Sequence of chain 2.C:
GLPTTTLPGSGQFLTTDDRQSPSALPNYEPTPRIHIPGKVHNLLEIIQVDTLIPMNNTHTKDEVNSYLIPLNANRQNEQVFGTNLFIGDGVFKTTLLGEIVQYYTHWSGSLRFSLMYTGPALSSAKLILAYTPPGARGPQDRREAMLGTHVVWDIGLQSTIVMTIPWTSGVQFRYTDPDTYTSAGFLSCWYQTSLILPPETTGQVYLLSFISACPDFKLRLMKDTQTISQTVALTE

Binding-site contacts:
Ligand atom C2C contacts residue TYR128 of chain 2.A at 3.2 Å (hydrophobic).
Ligand atom C1C contacts residue TYR197 of chain 2.A at 3.5 Å (hydrophobic).
Ligand atom F3 contacts residue MET151 of chain 2.A at 3.7 Å.
Ligand atom O1A contacts residue ALA24 of chain 2.C at 3.3 Å.
Ligand atom F3 contacts residue SER175 of chain 2.A at 2.8 Å.
Ligand atom C2A contacts residue PHE186 of chain 2.A at 3.5 Å (hydrophobic).
Ligand atom CM4 contacts residue ALA150 of chain 2.A at 3.6 Å (hydrophobic).
Ligand atom CM2 contacts residue ILE104 of chain 2.A at 3.6 Å (hydrophobic).
Ligand atom N1A contacts residue ALA24 of chain 2.C at 3.2 Å.
Ligand atom C1C contacts residue TYR128 of chain 2.A at 3.5 Å (hydrophobic).
Ligand atom F1 contacts residue MET224 of chain 2.A at 3.6 Å.
Ligand atom CM4 contacts residue VAL176 of chain 2.A at 3.8 Å (hydrophobic).
Ligand atom C5B contacts residue TYR152 of chain 2.A at 3.5 Å (hydrophobic).
Ligand atom O1A contacts residue PRO174 of chain 2.A at 3.5 Å.
Ligand atom F1 contacts residue PHE186 of chain 2.A at 3.8 Å.
Ligand atom CM6 contacts residue VAL188 of chain 2.A at 3.8 Å (hydrophobic).
Ligand atom C4 contacts residue TYR197 of chain 2.A at 3.4 Å (hydrophobic).
Ligand atom F3 contacts residue ALA150 of chain 2.A at 2.7 Å.
Ligand atom C6B contacts residue TYR152 of chain 2.A at 3.6 Å (hydrophobic).
Ligand atom CM2 contacts residue MET224 of chain 2.A at 3.5 Å (hydrophobic).
Ligand atom F3 contacts residue VAL176 of chain 2.A at 3.6 Å.
Ligand atom C3A contacts residue PHE186 of chain 2.A at 3.7 Å (hydrophobic).
Ligand atom C2A contacts residue TYR152 of chain 2.A at 3.7 Å (hydrophobic).
Ligand atom F3 contacts residue TYR152 of chain 2.A at 3.6 Å.
Ligand atom C2C contacts residue ILE104 of chain 2.A at 3.8 Å (hydrophobic).
Ligand atom O1 contacts residue MET221 of chain 2.A at 3.7 Å.
Ligand atom F3 contacts residue PRO174 of chain 2.A at 2.9 Å.
Ligand atom F2 contacts residue VAL176 of chain 2.A at 2.7 Å.
Ligand atom C3C contacts residue TYR128 of chain 2.A at 3.3 Å (hydrophobic).
Ligand atom CM6 contacts residue TYR152 of chain 2.A at 3.4 Å (hydrophobic).
Ligand atom C2B contacts residue ILE104 of chain 2.A at 3.8 Å (hydrophobic).
Ligand atom N1A contacts residue PRO174 of chain 2.A at 3.5 Å.
Ligand atom N3A contacts residue PHE186 of chain 2.A at 3.4 Å.
Ligand atom C3 contacts residue LEU106 of chain 2.A at 3.8 Å (hydrophobic).
Ligand atom N3A contacts residue TYR152 of chain 2.A at 3.8 Å.
Ligand atom F1 contacts residue ALA150 of chain 2.A at 3.8 Å.
Ligand atom CM3 contacts residue ASN219 of chain 2.A at 3.8 Å.
Ligand atom CM6 contacts residue LEU25 of chain 2.C at 3.8 Å (hydrophobic).
Ligand atom CM2 contacts residue TYR128 of chain 2.A at 3.4 Å (hydrophobic).
Ligand atom C3B contacts residue MET224 of chain 2.A at 3.6 Å (hydrophobic).

Sequence of chain 2.A:
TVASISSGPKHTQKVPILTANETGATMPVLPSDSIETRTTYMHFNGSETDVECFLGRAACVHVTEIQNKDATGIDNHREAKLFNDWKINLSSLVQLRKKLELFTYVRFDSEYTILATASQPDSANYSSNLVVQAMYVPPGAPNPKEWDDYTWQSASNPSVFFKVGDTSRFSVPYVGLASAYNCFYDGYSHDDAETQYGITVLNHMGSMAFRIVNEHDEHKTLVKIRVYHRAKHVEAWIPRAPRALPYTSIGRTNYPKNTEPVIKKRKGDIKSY

Sequence of chain 3.C:
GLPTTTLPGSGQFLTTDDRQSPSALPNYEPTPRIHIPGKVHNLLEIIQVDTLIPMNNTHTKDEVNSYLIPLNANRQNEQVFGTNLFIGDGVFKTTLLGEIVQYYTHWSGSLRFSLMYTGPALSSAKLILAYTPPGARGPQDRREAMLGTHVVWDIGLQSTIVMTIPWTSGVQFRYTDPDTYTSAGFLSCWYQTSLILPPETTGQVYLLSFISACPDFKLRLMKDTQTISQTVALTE

A protein and the small-molecule ligand that binds it are described below.
Small molecule (SMILES): Cc1cc(CCCOc2c(C)cc(-c3noc(C(F)(F)F)n3)cc2C)on1